Binding-site contacts:
Ligand atom O4 contacts residue LEU11 of chain 1.B at 4.1 Å.
Ligand atom C6 contacts residue ALA14 of chain 1.B at 4.3 Å (hydrophobic).
Ligand atom C1 contacts residue ALA14 of chain 1.B at 4.3 Å (hydrophobic).
Ligand atom C2 contacts residue HIS10 of chain 1.B at 4.1 Å.
Ligand atom C3 contacts residue LEU11 of chain 1.B at 3.5 Å (hydrophobic).
Ligand atom C3 contacts residue CYS6 of chain 1.A at 3.4 Å (hydrophobic).
Ligand atom C5 contacts residue CYS11 of chain 1.A at 3.6 Å (hydrophobic).
Ligand atom O4 contacts residue ILE10 of chain 1.A at 3.9 Å.
Ligand atom O1 contacts residue HIS10 of chain 1.B at 3.5 Å.
Ligand atom C4 contacts residue LEU11 of chain 1.B at 3.9 Å (hydrophobic).
Ligand atom C6 contacts residue CYS11 of chain 1.A at 4.5 Å (hydrophobic).
Ligand atom C4 contacts residue CYS6 of chain 1.A at 3.4 Å (hydrophobic).
Ligand atom C contacts residue HIS10 of chain 1.B at 4.3 Å.
Ligand atom O2 contacts residue ALA14 of chain 1.B at 4.3 Å.
Ligand atom C4 contacts residue CYS11 of chain 1.A at 4.0 Å (hydrophobic).
Ligand atom O4 contacts residue CYS6 of chain 1.A at 2.5 Å (h-bond).
Ligand atom O4 contacts residue CYS11 of chain 1.A at 3.1 Å (h-bond).
Ligand atom O4 contacts residue SER9 of chain 1.A at 3.8 Å.
Ligand atom C2 contacts residue LEU11 of chain 1.B at 4.1 Å (hydrophobic).
Ligand atom C5 contacts residue LEU16 of chain 1.A at 4.3 Å (hydrophobic).
Ligand atom C contacts residue ALA14 of chain 1.B at 4.3 Å (hydrophobic).

Sequence of chain 1.B:
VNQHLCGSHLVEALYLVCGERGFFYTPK

The small molecule below binds the protein below.
Small molecule (SMILES): COC(=O)c1ccc(O)cc1

Sequence of chain 1.A:
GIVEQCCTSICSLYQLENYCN